Binding-site contacts:
Ligand atom C1A contacts residue MET112 of chain 1.A at 4.2 Å (hydrophobic).
Ligand atom C1A contacts residue GLY244 of chain 1.A at 4.1 Å.
Ligand atom OXT contacts residue MET136 of chain 1.A at 3.6 Å.
Ligand atom CA contacts residue 0JO1 of chain 1.F at 2.4 Å.
Ligand atom C contacts residue 0JO1 of chain 1.F at 3.8 Å.
Ligand atom OG contacts residue MET136 of chain 1.A at 4.2 Å.
Ligand atom CB contacts residue GLY244 of chain 1.A at 3.3 Å.
Ligand atom O contacts residue ALA247 of chain 1.A at 3.4 Å.
Ligand atom CA contacts residue GLY244 of chain 1.A at 3.4 Å.
Ligand atom OG contacts residue GLY244 of chain 1.A at 4.3 Å.
Ligand atom N contacts residue 0JO1 of chain 1.F at 2.3 Å.
Ligand atom OG contacts residue 0JO1 of chain 1.F at 2.7 Å (h-bond).
Ligand atom O contacts residue GLY244 of chain 1.A at 3.9 Å.
Ligand atom O contacts residue ILE245 of chain 1.A at 4.2 Å.
Ligand atom O contacts residue GLY193 of chain 1.A at 4.0 Å.
Ligand atom CB contacts residue 0JO1 of chain 1.F at 2.9 Å.
Ligand atom OXT contacts residue ILE245 of chain 1.A at 4.1 Å.
Ligand atom C2A contacts residue ARG116 of chain 1.A at 3.3 Å.
Ligand atom C1A contacts residue 0JO1 of chain 1.F at 3.6 Å.
Ligand atom OG contacts residue THR85 of chain 1.A at 3.8 Å.
Ligand atom C contacts residue MET136 of chain 1.A at 3.8 Å (hydrophobic).
Ligand atom C1A contacts residue THR85 of chain 1.A at 4.2 Å.
Ligand atom OAC contacts residue MET136 of chain 1.A at 4.3 Å.
Ligand atom O contacts residue GLY246 of chain 1.A at 4.4 Å.
Ligand atom C contacts residue PHE160 of chain 1.A at 4.4 Å (hydrophobic).
Ligand atom OXT contacts residue GLY244 of chain 1.A at 3.9 Å.
Ligand atom CA contacts residue PHE160 of chain 1.A at 4.2 Å (hydrophobic).
Ligand atom N contacts residue THR85 of chain 1.A at 4.4 Å.
Ligand atom C contacts residue ILE245 of chain 1.A at 4.3 Å (hydrophobic).
Ligand atom O contacts residue PHE160 of chain 1.A at 4.2 Å.
Ligand atom C contacts residue GLY244 of chain 1.A at 3.5 Å.
Ligand atom C2A contacts residue ASN88 of chain 1.A at 3.8 Å.
Ligand atom N contacts residue PHE160 of chain 1.A at 3.4 Å.
Ligand atom OAC contacts residue MET112 of chain 1.A at 3.2 Å (h-bond).
Ligand atom O contacts residue MET136 of chain 1.A at 3.9 Å.
Ligand atom N contacts residue GLN159 of chain 1.A at 4.0 Å.
Ligand atom C2A contacts residue 0JO1 of chain 1.F at 3.5 Å.
Ligand atom N contacts residue MET136 of chain 1.A at 3.4 Å.
Ligand atom OAC contacts residue GLY244 of chain 1.A at 4.0 Å.
Ligand atom C2A contacts residue GLY244 of chain 1.A at 3.9 Å.

The small molecule below binds the protein below.
Small molecule (SMILES): CC(=O)OC[C@H](N)C(=O)O

Sequence of chain 1.A:
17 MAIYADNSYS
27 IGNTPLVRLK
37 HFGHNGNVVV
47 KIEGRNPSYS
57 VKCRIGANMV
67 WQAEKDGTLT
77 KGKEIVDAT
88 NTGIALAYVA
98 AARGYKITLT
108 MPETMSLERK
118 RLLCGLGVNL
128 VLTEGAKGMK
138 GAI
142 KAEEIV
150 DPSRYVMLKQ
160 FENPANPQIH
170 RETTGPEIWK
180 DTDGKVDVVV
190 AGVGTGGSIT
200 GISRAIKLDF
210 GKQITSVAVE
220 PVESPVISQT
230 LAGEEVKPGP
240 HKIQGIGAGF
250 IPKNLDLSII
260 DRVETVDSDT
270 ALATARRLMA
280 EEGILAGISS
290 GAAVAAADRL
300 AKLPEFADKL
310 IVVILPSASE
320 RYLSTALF